Binding-site contacts:
Ligand atom C7 contacts residue ASN105 of chain 1.A at 3.8 Å.
Ligand atom C5 contacts residue ASN105 of chain 1.A at 3.8 Å.
Ligand atom C7 contacts residue ASN104 of chain 1.A at 4.0 Å.
Ligand atom O7 contacts residue ASN105 of chain 1.A at 4.1 Å.
Ligand atom N2 contacts residue ASN105 of chain 1.A at 3.0 Å (h-bond).
Ligand atom O5 contacts residue ASN105 of chain 1.A at 2.5 Å (h-bond).
Ligand atom C2 contacts residue ASN105 of chain 1.A at 2.5 Å.
Ligand atom O7 contacts residue ASN104 of chain 1.A at 4.1 Å.
Ligand atom N2 contacts residue ASN104 of chain 1.A at 3.9 Å.
Ligand atom C3 contacts residue ASN105 of chain 1.A at 3.9 Å.
Ligand atom C4 contacts residue ASN105 of chain 1.A at 4.4 Å.
Ligand atom C8 contacts residue ASN104 of chain 1.A at 3.6 Å.
Ligand atom C1 contacts residue ASN105 of chain 1.A at 1.5 Å.

Sequence of chain 1.A:
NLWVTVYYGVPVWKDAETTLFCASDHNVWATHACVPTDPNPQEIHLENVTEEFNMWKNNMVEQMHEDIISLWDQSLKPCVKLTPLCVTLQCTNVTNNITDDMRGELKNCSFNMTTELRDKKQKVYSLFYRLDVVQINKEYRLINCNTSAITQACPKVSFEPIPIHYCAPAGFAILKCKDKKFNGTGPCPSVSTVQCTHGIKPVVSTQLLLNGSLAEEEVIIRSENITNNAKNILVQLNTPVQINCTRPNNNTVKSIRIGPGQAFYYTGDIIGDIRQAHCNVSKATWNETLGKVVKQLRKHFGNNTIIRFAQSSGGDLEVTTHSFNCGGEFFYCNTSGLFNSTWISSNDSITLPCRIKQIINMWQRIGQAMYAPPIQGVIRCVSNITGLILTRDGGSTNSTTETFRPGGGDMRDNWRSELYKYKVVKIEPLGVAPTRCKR

This protein binds this small molecule.
Small molecule (SMILES): CC(=O)N[C@@H]1[C@@H](O)[C@H](O)[C@@H](CO)O[C@H]1O